Sequence of chain 1.C:
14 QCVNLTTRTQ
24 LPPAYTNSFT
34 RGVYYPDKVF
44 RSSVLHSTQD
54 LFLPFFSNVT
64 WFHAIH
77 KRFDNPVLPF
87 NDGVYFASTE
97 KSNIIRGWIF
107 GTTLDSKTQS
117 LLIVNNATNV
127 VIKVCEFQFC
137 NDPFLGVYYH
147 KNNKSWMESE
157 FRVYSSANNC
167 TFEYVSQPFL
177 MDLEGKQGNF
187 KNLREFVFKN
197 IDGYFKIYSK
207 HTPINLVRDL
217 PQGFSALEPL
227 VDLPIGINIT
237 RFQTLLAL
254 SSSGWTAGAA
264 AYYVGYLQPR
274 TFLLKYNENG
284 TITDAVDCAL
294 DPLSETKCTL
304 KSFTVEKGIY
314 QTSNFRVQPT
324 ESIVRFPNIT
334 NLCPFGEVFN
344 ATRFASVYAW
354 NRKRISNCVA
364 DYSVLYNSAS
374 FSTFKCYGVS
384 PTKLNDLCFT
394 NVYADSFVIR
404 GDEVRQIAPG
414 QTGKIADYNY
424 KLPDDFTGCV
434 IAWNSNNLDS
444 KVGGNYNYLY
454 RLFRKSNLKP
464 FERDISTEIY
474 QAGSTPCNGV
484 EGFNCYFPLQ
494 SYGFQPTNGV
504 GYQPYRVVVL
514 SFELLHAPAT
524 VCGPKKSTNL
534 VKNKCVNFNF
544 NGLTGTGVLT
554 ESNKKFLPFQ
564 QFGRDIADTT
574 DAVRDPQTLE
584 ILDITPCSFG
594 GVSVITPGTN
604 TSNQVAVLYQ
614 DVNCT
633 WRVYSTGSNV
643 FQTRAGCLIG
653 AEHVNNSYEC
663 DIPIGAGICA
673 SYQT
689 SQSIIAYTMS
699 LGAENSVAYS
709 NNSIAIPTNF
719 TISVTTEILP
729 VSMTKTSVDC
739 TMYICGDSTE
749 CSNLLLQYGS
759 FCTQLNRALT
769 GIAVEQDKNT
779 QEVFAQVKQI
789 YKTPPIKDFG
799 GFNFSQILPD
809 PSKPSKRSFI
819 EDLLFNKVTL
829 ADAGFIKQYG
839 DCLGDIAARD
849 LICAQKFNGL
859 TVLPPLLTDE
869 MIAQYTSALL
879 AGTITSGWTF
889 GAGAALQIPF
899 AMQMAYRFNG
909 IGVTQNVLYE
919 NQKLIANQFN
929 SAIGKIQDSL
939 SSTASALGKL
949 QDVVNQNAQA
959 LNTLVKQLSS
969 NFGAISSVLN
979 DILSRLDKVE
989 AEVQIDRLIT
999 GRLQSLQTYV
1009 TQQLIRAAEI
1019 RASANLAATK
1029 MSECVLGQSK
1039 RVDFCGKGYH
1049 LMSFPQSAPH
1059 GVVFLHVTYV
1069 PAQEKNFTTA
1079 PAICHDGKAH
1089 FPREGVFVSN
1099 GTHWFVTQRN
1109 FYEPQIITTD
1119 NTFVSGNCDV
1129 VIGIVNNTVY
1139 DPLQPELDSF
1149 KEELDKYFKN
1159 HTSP

This small molecule binds to this protein.
Small molecule (SMILES): CC(=O)N[C@H]1[C@H](O[C@H]2[C@H](O)[C@@H](NC(C)=O)CO[C@@H]2CO)O[C@H](CO)[C@@H](O)[C@@H]1O

Binding-site contacts:
Ligand atom C4 contacts residue ASN17 of chain 1.C at 4.3 Å.
Ligand atom C8 contacts residue CYS15 of chain 1.C at 3.4 Å (hydrophobic).
Ligand atom C7 contacts residue ASN17 of chain 1.C at 3.3 Å.
Ligand atom C8 contacts residue ASN17 of chain 1.C at 4.3 Å.
Ligand atom C8 contacts residue VAL16 of chain 1.C at 4.1 Å (hydrophobic).
Ligand atom O6 contacts residue ASN137 of chain 1.C at 3.2 Å (h-bond).
Ligand atom C5 contacts residue ASN137 of chain 1.C at 3.4 Å.
Ligand atom C3 contacts residue ASN17 of chain 1.C at 3.9 Å.
Ligand atom O7 contacts residue ASN17 of chain 1.C at 3.3 Å (h-bond).
Ligand atom O5 contacts residue ASN17 of chain 1.C at 2.4 Å (h-bond).
Ligand atom C1 contacts residue ASN17 of chain 1.C at 1.5 Å.
Ligand atom C1 contacts residue ASN137 of chain 1.C at 3.5 Å.
Ligand atom O5 contacts residue ASN137 of chain 1.C at 3.1 Å (h-bond).
Ligand atom C6 contacts residue ASN137 of chain 1.C at 3.7 Å.
Ligand atom N2 contacts residue ASN17 of chain 1.C at 2.9 Å (h-bond).
Ligand atom C2 contacts residue ASN17 of chain 1.C at 2.5 Å.
Ligand atom C5 contacts residue ASN17 of chain 1.C at 3.7 Å.